Binding-site contacts:
Ligand atom N2 contacts residue ASN251 of chain 1.B at 3.7 Å.
Ligand atom C6 contacts residue THR224 of chain 1.B at 3.9 Å.
Ligand atom C2 contacts residue THR224 of chain 1.B at 3.9 Å.
Ligand atom O3 contacts residue SER225 of chain 1.B at 4.1 Å.
Ligand atom O3 contacts residue THR224 of chain 1.B at 2.4 Å (h-bond).
Ligand atom C4 contacts residue NAG1 of chain 1.O at 4.2 Å.
Ligand atom C5 contacts residue ASN251 of chain 1.B at 3.2 Å.
Ligand atom O3 contacts residue THR250 of chain 1.B at 4.3 Å.
Ligand atom N2 contacts residue THR250 of chain 1.B at 3.6 Å (h-bond).
Ligand atom O5 contacts residue ASN251 of chain 1.B at 2.5 Å (h-bond).
Ligand atom O6 contacts residue SER225 of chain 1.B at 3.0 Å (h-bond).
Ligand atom O6 contacts residue ASN251 of chain 1.B at 3.1 Å (h-bond).
Ligand atom C2 contacts residue TRP249 of chain 1.B at 3.4 Å (hydrophobic).
Ligand atom N2 contacts residue TRP249 of chain 1.B at 3.2 Å (h-bond).
Ligand atom C2 contacts residue THR250 of chain 1.B at 3.6 Å.
Ligand atom C1 contacts residue THR250 of chain 1.B at 4.3 Å.
Ligand atom C3 contacts residue ASN251 of chain 1.B at 3.3 Å.
Ligand atom C3 contacts residue THR224 of chain 1.B at 3.7 Å.
Ligand atom C3 contacts residue TRP249 of chain 1.B at 3.3 Å (hydrophobic).
Ligand atom C7 contacts residue TRP249 of chain 1.B at 4.3 Å (hydrophobic).
Ligand atom O7 contacts residue ASN251 of chain 1.B at 4.5 Å.
Ligand atom C3 contacts residue ASN223 of chain 1.B at 4.2 Å.
Ligand atom O4 contacts residue NAG1 of chain 1.O at 3.5 Å.
Ligand atom O3 contacts residue ASN251 of chain 1.B at 3.2 Å (h-bond).
Ligand atom C4 contacts residue ASN251 of chain 1.B at 3.8 Å.
Ligand atom O3 contacts residue ASN223 of chain 1.B at 3.1 Å.
Ligand atom C6 contacts residue SER225 of chain 1.B at 3.3 Å.
Ligand atom C1 contacts residue ASN251 of chain 1.B at 1.4 Å.
Ligand atom O3 contacts residue TRP249 of chain 1.B at 3.6 Å.
Ligand atom C4 contacts residue ASN223 of chain 1.B at 4.3 Å.
Ligand atom C6 contacts residue ASN251 of chain 1.B at 3.0 Å.
Ligand atom C1 contacts residue THR224 of chain 1.B at 4.1 Å.
Ligand atom C3 contacts residue NAG1 of chain 1.O at 4.1 Å.
Ligand atom C2 contacts residue ASN251 of chain 1.B at 2.5 Å.

Sequence of chain 1.B:
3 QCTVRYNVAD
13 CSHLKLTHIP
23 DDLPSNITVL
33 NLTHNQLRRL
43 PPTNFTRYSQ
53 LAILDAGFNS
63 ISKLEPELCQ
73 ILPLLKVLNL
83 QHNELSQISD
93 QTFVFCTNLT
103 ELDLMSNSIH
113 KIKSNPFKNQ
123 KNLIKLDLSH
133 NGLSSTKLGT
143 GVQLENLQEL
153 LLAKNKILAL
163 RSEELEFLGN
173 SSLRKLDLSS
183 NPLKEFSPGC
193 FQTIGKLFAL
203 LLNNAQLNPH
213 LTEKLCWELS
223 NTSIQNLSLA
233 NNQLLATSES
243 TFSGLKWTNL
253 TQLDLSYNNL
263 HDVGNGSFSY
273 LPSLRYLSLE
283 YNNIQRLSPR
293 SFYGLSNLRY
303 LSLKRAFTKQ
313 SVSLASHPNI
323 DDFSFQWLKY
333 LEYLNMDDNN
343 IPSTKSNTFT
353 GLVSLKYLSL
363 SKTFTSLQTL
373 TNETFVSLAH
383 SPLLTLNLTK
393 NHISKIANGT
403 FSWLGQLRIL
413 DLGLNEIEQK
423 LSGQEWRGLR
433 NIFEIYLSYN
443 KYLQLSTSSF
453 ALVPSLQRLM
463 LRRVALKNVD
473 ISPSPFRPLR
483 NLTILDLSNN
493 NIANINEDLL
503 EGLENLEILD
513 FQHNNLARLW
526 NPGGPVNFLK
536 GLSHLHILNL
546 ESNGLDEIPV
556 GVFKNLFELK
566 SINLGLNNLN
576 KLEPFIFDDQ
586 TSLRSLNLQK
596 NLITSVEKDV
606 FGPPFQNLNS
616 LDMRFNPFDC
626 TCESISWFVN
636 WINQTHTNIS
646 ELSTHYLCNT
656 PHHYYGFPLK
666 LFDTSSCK

This protein binds this small molecule.
Small molecule (SMILES): CC(=O)N[C@@H]1[C@@H](O)[C@H](O)[C@@H](CO)O[C@H]1O